Binding-site contacts:
Ligand atom CA contacts residue ASP265 of chain 2.A at 4.5 Å.
Ligand atom C contacts residue ALA262 of chain 2.A at 3.7 Å (hydrophobic).
Ligand atom C contacts residue GLU241 of chain 2.A at 3.7 Å.
Ligand atom O contacts residue THR297 of chain 2.A at 2.4 Å (h-bond).
Ligand atom CB contacts residue MET260 of chain 2.A at 3.8 Å (hydrophobic).
Ligand atom CA contacts residue MG1 of chain 2.C at 2.7 Å.
Ligand atom OXT contacts residue GLU241 of chain 2.A at 3.0 Å (salt-bridge).
Ligand atom O3 contacts residue ALA262 of chain 2.A at 4.3 Å.
Ligand atom CB contacts residue ALA296 of chain 2.A at 4.3 Å (hydrophobic).
Ligand atom OXT contacts residue MG1 of chain 2.C at 2.1 Å.
Ligand atom O3 contacts residue ARG50 of chain 2.A at 4.5 Å.
Ligand atom OXT contacts residue ALA262 of chain 2.A at 3.7 Å.
Ligand atom O3 contacts residue LYS239 of chain 2.A at 2.9 Å (salt-bridge).
Ligand atom CB contacts residue LYS239 of chain 2.A at 4.0 Å.
Ligand atom O contacts residue ASP265 of chain 2.A at 3.8 Å.
Ligand atom OXT contacts residue ASP265 of chain 2.A at 2.7 Å (salt-bridge).
Ligand atom O contacts residue GLY264 of chain 2.A at 2.8 Å (h-bond).
Ligand atom CA contacts residue ALA262 of chain 2.A at 3.8 Å (hydrophobic).
Ligand atom CB contacts residue ARG50 of chain 2.A at 4.1 Å.
Ligand atom CA contacts residue THR297 of chain 2.A at 3.9 Å.
Ligand atom CB contacts residue ALA262 of chain 2.A at 4.1 Å (hydrophobic).
Ligand atom CB contacts residue THR297 of chain 2.A at 3.5 Å.
Ligand atom O contacts residue MG1 of chain 2.C at 4.0 Å.
Ligand atom CB contacts residue MET329 of chain 2.A at 4.0 Å (hydrophobic).
Ligand atom O contacts residue ALA262 of chain 2.A at 3.2 Å.
Ligand atom CA contacts residue GLU241 of chain 2.A at 3.8 Å.
Ligand atom C contacts residue THR297 of chain 2.A at 3.5 Å.
Ligand atom OXT contacts residue GLY264 of chain 2.A at 3.6 Å.
Ligand atom O3 contacts residue GLU241 of chain 2.A at 3.3 Å (salt-bridge).
Ligand atom CB contacts residue MG1 of chain 2.C at 4.1 Å.
Ligand atom CA contacts residue LYS239 of chain 2.A at 3.8 Å.
Ligand atom O3 contacts residue ASP265 of chain 2.A at 3.9 Å.
Ligand atom O contacts residue ARG263 of chain 2.A at 3.4 Å (salt-bridge).
Ligand atom C contacts residue ARG263 of chain 2.A at 4.3 Å.
Ligand atom C contacts residue MG1 of chain 2.C at 2.8 Å.
Ligand atom O3 contacts residue MG1 of chain 2.C at 2.0 Å.
Ligand atom C contacts residue ASP265 of chain 2.A at 3.7 Å.
Ligand atom C contacts residue GLY264 of chain 2.A at 3.6 Å.

This small molecule binds to this protein.
Small molecule (SMILES): CC(=O)C(=O)O

Sequence of chain 2.A:
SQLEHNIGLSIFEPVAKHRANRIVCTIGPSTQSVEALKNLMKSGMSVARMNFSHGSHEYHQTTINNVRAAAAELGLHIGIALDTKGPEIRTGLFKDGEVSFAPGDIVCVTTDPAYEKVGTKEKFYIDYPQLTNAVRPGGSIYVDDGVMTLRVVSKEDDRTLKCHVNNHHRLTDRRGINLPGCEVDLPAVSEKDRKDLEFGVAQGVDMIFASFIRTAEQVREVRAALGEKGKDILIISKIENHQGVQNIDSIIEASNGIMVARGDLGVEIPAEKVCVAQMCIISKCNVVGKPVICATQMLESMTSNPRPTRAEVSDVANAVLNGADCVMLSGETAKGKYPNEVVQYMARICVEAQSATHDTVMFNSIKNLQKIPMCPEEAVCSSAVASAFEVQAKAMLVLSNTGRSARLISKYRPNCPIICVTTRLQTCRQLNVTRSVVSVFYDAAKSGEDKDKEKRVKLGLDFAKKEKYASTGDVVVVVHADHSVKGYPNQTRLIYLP